Binding-site contacts:
Ligand atom N10 contacts residue HEM1 of chain 1.C at 3.9 Å.
Ligand atom N19 contacts residue GLU296 of chain 1.A at 2.7 Å (salt-bridge).
Ligand atom C18 contacts residue PRO269 of chain 1.A at 4.2 Å (hydrophobic).
Ligand atom N19 contacts residue HEM1 of chain 1.C at 3.7 Å.
Ligand atom C06 contacts residue GLN182 of chain 1.A at 3.8 Å.
Ligand atom N19 contacts residue MET293 of chain 1.A at 4.2 Å.
Ligand atom C22 contacts residue GLU296 of chain 1.A at 3.5 Å.
Ligand atom C13 contacts residue VAL271 of chain 1.A at 3.4 Å (hydrophobic).
Ligand atom C18 contacts residue HEM1 of chain 1.C at 3.7 Å.
Ligand atom C14 contacts residue HEM1 of chain 1.C at 3.3 Å.
Ligand atom C11 contacts residue HEM1 of chain 1.C at 3.2 Å.
Ligand atom C13 contacts residue HEM1 of chain 1.C at 3.5 Å.
Ligand atom C12 contacts residue HEM1 of chain 1.C at 3.5 Å.
Ligand atom C15 contacts residue HEM1 of chain 1.C at 3.6 Å.
Ligand atom C06 contacts residue ARG185 of chain 1.A at 3.4 Å.
Ligand atom C05 contacts residue SER181 of chain 1.A at 3.5 Å.
Ligand atom N19 contacts residue PRO269 of chain 1.A at 3.9 Å.
Ligand atom C17 contacts residue HEM1 of chain 1.C at 3.0 Å.
Ligand atom N20 contacts residue GLU296 of chain 1.A at 2.6 Å (salt-bridge).
Ligand atom N19 contacts residue TRP291 of chain 1.A at 2.9 Å (h-bond).
Ligand atom N19 contacts residue TYR292 of chain 1.A at 3.8 Å.
Ligand atom C12 contacts residue VAL271 of chain 1.A at 3.9 Å (hydrophobic).
Ligand atom C21 contacts residue HEM1 of chain 1.C at 3.7 Å.
Ligand atom C14 contacts residue PHE288 of chain 1.A at 3.8 Å (hydrophobic).
Ligand atom C16 contacts residue HEM1 of chain 1.C at 3.3 Å.
Ligand atom C06 contacts residue SER181 of chain 1.A at 3.3 Å.
Ligand atom N20 contacts residue HEM1 of chain 1.C at 3.8 Å.
Ligand atom C09 contacts residue HEM1 of chain 1.C at 4.2 Å.
Ligand atom C07 contacts residue GLN182 of chain 1.A at 3.2 Å.
Ligand atom C05 contacts residue ASN273 of chain 1.A at 4.2 Å.
Ligand atom C15 contacts residue VAL271 of chain 1.A at 3.9 Å (hydrophobic).
Ligand atom C08 contacts residue GLN182 of chain 1.A at 4.2 Å.
Ligand atom N10 contacts residue VAL271 of chain 1.A at 4.3 Å.
Ligand atom C05 contacts residue ARG185 of chain 1.A at 3.8 Å.
Ligand atom C18 contacts residue TRP291 of chain 1.A at 4.0 Å (hydrophobic).
Ligand atom C01 contacts residue ASN273 of chain 1.A at 3.7 Å.
Ligand atom C21 contacts residue GLU296 of chain 1.A at 3.5 Å.
Ligand atom C18 contacts residue GLU296 of chain 1.A at 3.4 Å.
Ligand atom C14 contacts residue VAL271 of chain 1.A at 3.4 Å (hydrophobic).
Ligand atom C22 contacts residue HEM1 of chain 1.C at 3.3 Å.

Sequence of chain 1.A:
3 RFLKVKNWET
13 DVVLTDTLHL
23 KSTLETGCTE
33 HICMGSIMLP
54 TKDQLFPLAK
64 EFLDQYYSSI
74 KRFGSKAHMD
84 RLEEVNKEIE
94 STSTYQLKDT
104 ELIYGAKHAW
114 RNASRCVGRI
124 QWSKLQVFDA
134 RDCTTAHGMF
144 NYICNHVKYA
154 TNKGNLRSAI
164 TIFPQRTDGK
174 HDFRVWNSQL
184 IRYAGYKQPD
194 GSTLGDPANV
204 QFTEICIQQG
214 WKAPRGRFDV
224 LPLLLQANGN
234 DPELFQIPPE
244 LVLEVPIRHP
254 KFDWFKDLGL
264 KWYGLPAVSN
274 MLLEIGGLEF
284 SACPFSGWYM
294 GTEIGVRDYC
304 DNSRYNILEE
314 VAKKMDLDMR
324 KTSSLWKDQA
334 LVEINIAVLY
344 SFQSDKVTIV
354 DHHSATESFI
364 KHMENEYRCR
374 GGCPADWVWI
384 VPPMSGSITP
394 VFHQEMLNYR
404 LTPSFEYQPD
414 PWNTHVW

The small molecule below binds the protein below.
Small molecule (SMILES): CN(C)c1cccc(CNCc2ccc3ccc(N)nc3c2)c1